A small-molecule ligand and the protein it binds are described below.
Small molecule (SMILES): CC1=C(CCC(=O)O)C2=N3->[Co+]45n6c(c(C)c(CCC(=O)O)c6=C2)=CC2=N->4[C@](C)(C(C)=C2C)[C@@]2(C)C(C)=C(C)C(=N->52)C=C13

Sequence of chain 1.A:
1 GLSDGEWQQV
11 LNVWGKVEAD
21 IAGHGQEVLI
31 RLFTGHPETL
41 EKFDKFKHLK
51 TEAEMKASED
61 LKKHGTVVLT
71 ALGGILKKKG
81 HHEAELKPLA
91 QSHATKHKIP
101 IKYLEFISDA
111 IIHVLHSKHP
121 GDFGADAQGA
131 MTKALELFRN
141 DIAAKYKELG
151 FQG

Binding-site contacts:
Ligand atom C4A contacts residue J1S1 of chain 1.C at 0.1 Å.
Ligand atom C2B contacts residue J1S1 of chain 1.C at 0.2 Å.
Ligand atom CHA contacts residue J1S1 of chain 1.C at 0.1 Å.
Ligand atom C1A contacts residue J1S1 of chain 1.C at 0.7 Å.
Ligand atom CAC contacts residue J1S1 of chain 1.C at 0.1 Å.
Ligand atom C4C contacts residue J1S1 of chain 1.C at 0.1 Å.
Ligand atom CGB contacts residue J1S1 of chain 1.C at 0.0 Å.
Ligand atom CAD contacts residue J1S1 of chain 1.C at 0.5 Å.
Ligand atom ND contacts residue J1S1 of chain 1.C at 0.1 Å (h-bond).
Ligand atom CMC contacts residue J1S1 of chain 1.C at 0.1 Å.
Ligand atom C2D contacts residue J1S1 of chain 1.C at 0.1 Å.
Ligand atom C3B contacts residue J1S1 of chain 1.C at 0.1 Å.
Ligand atom CO contacts residue J1S1 of chain 1.C at 0.0 Å.
Ligand atom NC contacts residue J1S1 of chain 1.C at 0.0 Å (h-bond).
Ligand atom CAB contacts residue J1S1 of chain 1.C at 0.1 Å.
Ligand atom CHC contacts residue J1S1 of chain 1.C at 0.1 Å.
Ligand atom C3D contacts residue J1S1 of chain 1.C at 0.3 Å.
Ligand atom C1B contacts residue J1S1 of chain 1.C at 0.1 Å.
Ligand atom C4B contacts residue J1S1 of chain 1.C at 0.1 Å.
Ligand atom C2A contacts residue J1S1 of chain 1.C at 0.3 Å.
Ligand atom C5D contacts residue J1S1 of chain 1.C at 0.1 Å.
Ligand atom NB contacts residue J1S1 of chain 1.C at 0.1 Å (h-bond).
Ligand atom C4D contacts residue J1S1 of chain 1.C at 0.7 Å.
Ligand atom C3C contacts residue J1S1 of chain 1.C at 0.1 Å.
Ligand atom C5A contacts residue J1S1 of chain 1.C at 0.5 Å.
Ligand atom O1B contacts residue J1S1 of chain 1.C at 0.1 Å (h-bond).
Ligand atom C3A contacts residue J1S1 of chain 1.C at 0.1 Å.
Ligand atom O2B contacts residue J1S1 of chain 1.C at 0.0 Å (h-bond).
Ligand atom C6D contacts residue J1S1 of chain 1.C at 0.5 Å.
Ligand atom CMB contacts residue J1S1 of chain 1.C at 0.2 Å.
Ligand atom CGD contacts residue J1S1 of chain 1.C at 0.3 Å.
Ligand atom NA contacts residue J1S1 of chain 1.C at 0.1 Å (h-bond).
Ligand atom C6A contacts residue J1S1 of chain 1.C at 0.1 Å.
Ligand atom C1D contacts residue J1S1 of chain 1.C at 0.0 Å.
Ligand atom C2C contacts residue J1S1 of chain 1.C at 0.1 Å.
Ligand atom O2C contacts residue J1S1 of chain 1.C at 0.2 Å (h-bond).
Ligand atom C1C contacts residue J1S1 of chain 1.C at 0.0 Å.
Ligand atom CBD contacts residue J1S1 of chain 1.C at 0.2 Å.
Ligand atom CBB contacts residue J1S1 of chain 1.C at 0.1 Å.
Ligand atom CHB contacts residue J1S1 of chain 1.C at 0.1 Å.